Sequence of chain 1.B:
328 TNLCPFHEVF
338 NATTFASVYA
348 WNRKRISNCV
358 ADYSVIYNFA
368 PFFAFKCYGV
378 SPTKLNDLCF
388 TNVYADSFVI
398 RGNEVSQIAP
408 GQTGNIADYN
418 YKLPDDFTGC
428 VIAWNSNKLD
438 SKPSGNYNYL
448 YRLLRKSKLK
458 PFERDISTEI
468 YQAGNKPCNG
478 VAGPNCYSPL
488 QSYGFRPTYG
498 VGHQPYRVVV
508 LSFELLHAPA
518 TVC

Binding-site contacts:
Ligand atom C5 contacts residue LYS8 of chain 1.A at 4.4 Å.
Ligand atom C1 contacts residue ASN72 of chain 1.A at 1.4 Å.
Ligand atom N2 contacts residue ASN72 of chain 1.A at 2.9 Å (h-bond).
Ligand atom C5 contacts residue ASN72 of chain 1.A at 3.6 Å.
Ligand atom O5 contacts residue ASN72 of chain 1.A at 2.3 Å (h-bond).
Ligand atom O5 contacts residue LYS8 of chain 1.A at 3.1 Å (salt-bridge).
Ligand atom O6 contacts residue LYS8 of chain 1.A at 4.1 Å.
Ligand atom C4 contacts residue ASN72 of chain 1.A at 4.2 Å.
Ligand atom C7 contacts residue ASN72 of chain 1.A at 4.0 Å.
Ligand atom C6 contacts residue LYS8 of chain 1.A at 4.5 Å.
Ligand atom C2 contacts residue ASN72 of chain 1.A at 2.5 Å.
Ligand atom O6 contacts residue THR410 of chain 1.B at 4.4 Å.
Ligand atom C3 contacts residue ASN72 of chain 1.A at 3.8 Å.
Ligand atom C1 contacts residue LYS8 of chain 1.A at 3.7 Å.

The small molecule below binds the protein below.
Small molecule (SMILES): CC(=O)N[C@H]1[C@H](O[C@H]2[C@H](O)[C@@H](NC(C)=O)CO[C@@H]2CO)O[C@H](CO)[C@@H](O[C@@H]2O[C@H](CO)[C@@H](O)[C@H](O)[C@@H]2O)[C@@H]1O

Sequence of chain 1.A:
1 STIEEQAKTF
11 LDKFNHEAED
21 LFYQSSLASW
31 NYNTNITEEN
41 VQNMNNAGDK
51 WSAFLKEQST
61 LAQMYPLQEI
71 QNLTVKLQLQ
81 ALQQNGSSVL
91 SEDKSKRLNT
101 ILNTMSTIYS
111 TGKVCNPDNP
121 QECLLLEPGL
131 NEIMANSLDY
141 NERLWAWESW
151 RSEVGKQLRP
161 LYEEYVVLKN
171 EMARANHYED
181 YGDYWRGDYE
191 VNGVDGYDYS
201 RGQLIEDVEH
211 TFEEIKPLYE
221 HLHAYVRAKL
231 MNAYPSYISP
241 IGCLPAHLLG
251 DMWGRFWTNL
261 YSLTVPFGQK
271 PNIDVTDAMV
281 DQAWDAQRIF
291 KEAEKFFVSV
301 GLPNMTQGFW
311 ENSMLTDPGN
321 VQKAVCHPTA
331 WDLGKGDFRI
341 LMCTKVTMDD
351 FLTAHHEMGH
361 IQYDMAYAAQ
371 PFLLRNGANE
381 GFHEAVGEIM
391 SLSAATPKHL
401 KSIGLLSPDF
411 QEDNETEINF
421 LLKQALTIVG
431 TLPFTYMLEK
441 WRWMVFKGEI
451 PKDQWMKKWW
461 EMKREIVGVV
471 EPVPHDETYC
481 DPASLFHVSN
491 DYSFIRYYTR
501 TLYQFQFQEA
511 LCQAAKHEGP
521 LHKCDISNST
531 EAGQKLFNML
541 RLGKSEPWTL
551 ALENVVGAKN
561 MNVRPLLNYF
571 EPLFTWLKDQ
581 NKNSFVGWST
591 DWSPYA